A protein and the small-molecule ligand that binds it are described below.
Small molecule (SMILES): C[C@H](N)C(=O)N[C@@H](CCCN=C(N)N)C(=O)N[C@H](C(=O)N[C@@H](CCCC[N+](C)(C)C)C(=O)N[C@@H](CCC(N)=O)C(=O)N[C@H](C(=O)N[C@@H](C)C(=O)N[C@@H](CCCN=C(N)N)C(=O)N[C@H](C=O)CCCCN)[C@@H](C)O)[C@@H](C)O

Sequence of chain 1.A:
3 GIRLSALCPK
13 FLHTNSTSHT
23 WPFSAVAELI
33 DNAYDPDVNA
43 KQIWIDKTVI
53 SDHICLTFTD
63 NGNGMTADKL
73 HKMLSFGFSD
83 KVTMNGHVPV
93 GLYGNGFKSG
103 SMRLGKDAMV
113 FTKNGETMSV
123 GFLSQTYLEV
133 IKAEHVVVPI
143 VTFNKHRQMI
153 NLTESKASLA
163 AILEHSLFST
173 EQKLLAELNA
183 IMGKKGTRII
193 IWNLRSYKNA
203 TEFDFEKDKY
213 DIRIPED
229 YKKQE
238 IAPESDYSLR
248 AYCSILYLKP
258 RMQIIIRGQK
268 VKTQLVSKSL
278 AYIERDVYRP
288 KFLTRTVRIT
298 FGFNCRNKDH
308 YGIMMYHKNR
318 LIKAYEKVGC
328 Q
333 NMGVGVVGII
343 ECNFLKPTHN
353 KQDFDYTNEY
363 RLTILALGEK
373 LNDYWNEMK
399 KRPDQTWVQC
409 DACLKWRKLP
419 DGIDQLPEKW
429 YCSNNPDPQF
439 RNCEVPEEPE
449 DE

Binding-site contacts:
Ligand atom O contacts residue GLN407 of chain 1.A at 3.1 Å (h-bond).
Ligand atom CG contacts residue ARG400 of chain 1.A at 3.0 Å.
Ligand atom CB contacts residue TRP405 of chain 1.A at 3.2 Å (hydrophobic).
Ligand atom CG contacts residue TRP414 of chain 1.A at 3.4 Å (hydrophobic).
Ligand atom CM3 contacts residue TRP414 of chain 1.A at 3.1 Å (hydrophobic).
Ligand atom NH2 contacts residue ASP419 of chain 1.A at 2.9 Å (salt-bridge).
Ligand atom CB contacts residue GLU426 of chain 1.A at 3.4 Å.
Ligand atom NH2 contacts residue GLY265 of chain 1.A at 3.2 Å (h-bond).
Ligand atom O contacts residue ASP402 of chain 1.A at 2.8 Å (salt-bridge).
Ligand atom N contacts residue GLU426 of chain 1.A at 3.5 Å (salt-bridge).
Ligand atom NH2 contacts residue GLN403 of chain 1.A at 3.2 Å (h-bond).
Ligand atom NE contacts residue TYR212 of chain 1.A at 3.4 Å.
Ligand atom CA contacts residue ASP402 of chain 1.A at 3.4 Å.
Ligand atom CA contacts residue GLN403 of chain 1.A at 3.1 Å.
Ligand atom O contacts residue GLN403 of chain 1.A at 2.7 Å (h-bond).
Ligand atom C contacts residue GLN403 of chain 1.A at 3.4 Å.
Ligand atom CB contacts residue GLN407 of chain 1.A at 2.6 Å.
Ligand atom CA contacts residue TRP405 of chain 1.A at 2.9 Å (hydrophobic).
Ligand atom O contacts residue VAL406 of chain 1.A at 3.2 Å.
Ligand atom CZ contacts residue ASP419 of chain 1.A at 3.6 Å.
Ligand atom CG contacts residue TYR212 of chain 1.A at 3.0 Å (hydrophobic).
Ligand atom NH1 contacts residue ASP419 of chain 1.A at 3.1 Å (salt-bridge).
Ligand atom N contacts residue ASP449 of chain 1.A at 2.8 Å (salt-bridge).
Ligand atom O contacts residue TRP405 of chain 1.A at 3.3 Å (h-bond).
Ligand atom NH2 contacts residue GLN407 of chain 1.A at 3.5 Å (h-bond).
Ligand atom CD contacts residue PRO401 of chain 1.A at 3.0 Å (hydrophobic).
Ligand atom NH1 contacts residue PRO401 of chain 1.A at 3.2 Å (h-bond).
Ligand atom OG1 contacts residue TRP405 of chain 1.A at 3.2 Å (h-bond).
Ligand atom CB contacts residue ARG400 of chain 1.A at 3.6 Å.
Ligand atom NH1 contacts residue ASP402 of chain 1.A at 3.4 Å (salt-bridge).
Ligand atom N contacts residue GLN403 of chain 1.A at 2.7 Å (h-bond).
Ligand atom CD contacts residue GLN407 of chain 1.A at 2.4 Å.
Ligand atom CA contacts residue GLU426 of chain 1.A at 3.5 Å.
Ligand atom C contacts residue TRP405 of chain 1.A at 3.3 Å (hydrophobic).
Ligand atom C contacts residue ASP402 of chain 1.A at 3.4 Å.
Ligand atom N contacts residue TRP414 of chain 1.A at 3.5 Å.
Ligand atom N contacts residue TRP405 of chain 1.A at 3.0 Å (h-bond).
Ligand atom CG contacts residue GLN407 of chain 1.A at 3.0 Å.
Ligand atom CM1 contacts residue GLU448 of chain 1.A at 3.6 Å.
Ligand atom NE contacts residue GLN407 of chain 1.A at 3.6 Å (h-bond).